Binding-site contacts:
Ligand atom C12 contacts residue TYR169 of chain 1.K at 3.8 Å (hydrophobic).
Ligand atom C11 contacts residue LYS33 of chain 1.K at 3.5 Å.
Ligand atom N22 contacts residue GLY47 of chain 1.K at 2.6 Å (h-bond).
Ligand atom C3 contacts residue ALA49 of chain 1.K at 3.7 Å (hydrophobic).
Ligand atom N25 contacts residue THR21 of chain 1.K at 2.7 Å (h-bond).
Ligand atom C8 contacts residue GLY47 of chain 1.K at 3.6 Å.
Ligand atom C8 contacts residue THR1 of chain 1.K at 2.4 Å.
Ligand atom C26 contacts residue ALA49 of chain 1.K at 3.7 Å (hydrophobic).
Ligand atom C30 contacts residue ASP125 of chain 1.L at 3.7 Å.
Ligand atom C43 contacts residue GLY48 of chain 1.K at 3.6 Å.
Ligand atom C10 contacts residue TYR169 of chain 1.K at 3.6 Å (hydrophobic).
Ligand atom C4 contacts residue ALA20 of chain 1.K at 3.6 Å (hydrophobic).
Ligand atom C23 contacts residue GLY47 of chain 1.K at 3.4 Å.
Ligand atom C12 contacts residue THR1 of chain 1.K at 2.5 Å.
Ligand atom O39 contacts residue ALA49 of chain 1.K at 3.0 Å (h-bond).
Ligand atom O49 contacts residue THR21 of chain 1.K at 3.0 Å (h-bond).
Ligand atom N28 contacts residue ASP125 of chain 1.L at 3.1 Å (salt-bridge).
Ligand atom C9 contacts residue THR1 of chain 1.K at 1.4 Å.
Ligand atom C11 contacts residue TYR169 of chain 1.K at 3.1 Å (hydrophobic).
Ligand atom C2 contacts residue MET45 of chain 1.K at 3.8 Å (hydrophobic).
Ligand atom C7 contacts residue THR1 of chain 1.K at 2.6 Å.
Ligand atom N31 contacts residue VAL127 of chain 1.L at 3.8 Å.
Ligand atom C11 contacts residue ARG19 of chain 1.K at 2.9 Å.
Ligand atom C11 contacts residue THR1 of chain 1.K at 2.5 Å.
Ligand atom C4 contacts residue VAL31 of chain 1.K at 3.7 Å (hydrophobic).
Ligand atom O21 contacts residue GLY47 of chain 1.K at 2.9 Å (h-bond).
Ligand atom C27 contacts residue THR21 of chain 1.K at 3.5 Å.
Ligand atom C7 contacts residue GLY47 of chain 1.K at 3.6 Å.
Ligand atom N22 contacts residue THR1 of chain 1.K at 3.6 Å.
Ligand atom C26 contacts residue THR21 of chain 1.K at 3.5 Å.
Ligand atom O13 contacts residue THR1 of chain 1.K at 3.0 Å (h-bond).
Ligand atom C4 contacts residue ALA49 of chain 1.K at 3.8 Å (hydrophobic).
Ligand atom O21 contacts residue THR1 of chain 1.K at 2.3 Å (h-bond).
Ligand atom C42 contacts residue GLY47 of chain 1.K at 3.4 Å.
Ligand atom C24 contacts residue GLY47 of chain 1.K at 3.2 Å.
Ligand atom C12 contacts residue THR21 of chain 1.K at 3.7 Å.
Ligand atom C10 contacts residue THR1 of chain 1.K at 1.5 Å.
Ligand atom C24 contacts residue THR21 of chain 1.K at 3.7 Å.
Ligand atom O49 contacts residue ALA20 of chain 1.K at 3.4 Å.
Ligand atom C42 contacts residue GLY48 of chain 1.K at 3.6 Å.

Sequence of chain 1.K:
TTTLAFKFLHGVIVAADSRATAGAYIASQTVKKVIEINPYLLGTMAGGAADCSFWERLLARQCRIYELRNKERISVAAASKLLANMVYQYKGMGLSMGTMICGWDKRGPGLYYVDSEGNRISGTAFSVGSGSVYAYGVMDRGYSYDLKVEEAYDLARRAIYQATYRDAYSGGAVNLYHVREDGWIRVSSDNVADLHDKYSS

This protein binds this small molecule.
Small molecule (SMILES): COc1ccc(C[C@H](NC(=O)[C@H](C)NC(=O)CN2CCOCC2)C(=O)N[C@@H](Cc2ccccc2)[C@@H](O)[C@H](C)CO)cc1

Sequence of chain 1.L:
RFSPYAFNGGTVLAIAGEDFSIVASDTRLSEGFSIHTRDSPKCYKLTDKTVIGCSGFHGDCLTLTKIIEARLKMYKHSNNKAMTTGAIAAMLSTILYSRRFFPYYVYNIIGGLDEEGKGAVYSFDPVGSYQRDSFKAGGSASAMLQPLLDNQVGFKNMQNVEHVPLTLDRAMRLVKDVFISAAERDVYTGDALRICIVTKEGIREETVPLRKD